Binding-site contacts:
Ligand atom CAN contacts residue LEU124 of chain 1.B at 3.1 Å (hydrophobic).
Ligand atom C8 contacts residue ALA74 of chain 1.B at 3.8 Å (hydrophobic).
Ligand atom N6 contacts residue PHE123 of chain 1.B at 3.7 Å.
Ligand atom N9 contacts residue GLU122 of chain 1.B at 3.6 Å.
Ligand atom N3 contacts residue LEU173 of chain 1.B at 3.7 Å.
Ligand atom CAO contacts residue GLN313 of chain 1.B at 3.5 Å.
Ligand atom CAP contacts residue GLN313 of chain 1.B at 3.2 Å.
Ligand atom CBA contacts residue SER183 of chain 1.B at 3.0 Å.
Ligand atom N6 contacts residue LEU124 of chain 1.B at 2.9 Å (h-bond).
Ligand atom CAE contacts residue GLY54 of chain 1.B at 3.6 Å.
Ligand atom N9 contacts residue LEU173 of chain 1.B at 3.7 Å.
Ligand atom CAO contacts residue GLU125 of chain 1.B at 3.6 Å.
Ligand atom CAE contacts residue GLU55 of chain 1.B at 3.4 Å.
Ligand atom N7 contacts residue PHE123 of chain 1.B at 3.5 Å.
Ligand atom C6 contacts residue LEU124 of chain 1.B at 3.8 Å (hydrophobic).
Ligand atom CAM contacts residue LEU124 of chain 1.B at 3.4 Å (hydrophobic).
Ligand atom CAZ contacts residue VAL105 of chain 1.B at 4.0 Å (hydrophobic).
Ligand atom CAM contacts residue ILE53 of chain 1.B at 4.0 Å (hydrophobic).
Ligand atom CAS contacts residue ILE53 of chain 1.B at 3.7 Å (hydrophobic).
Ligand atom C8 contacts residue PHE123 of chain 1.B at 3.6 Å (hydrophobic).
Ligand atom CAO contacts residue GLY127 of chain 1.B at 3.5 Å.
Ligand atom C8 contacts residue LEU124 of chain 1.B at 3.3 Å (hydrophobic).
Ligand atom CAF contacts residue VAL61 of chain 1.B at 3.8 Å (hydrophobic).
Ligand atom C8 contacts residue GLU122 of chain 1.B at 2.8 Å.
Ligand atom CL1 contacts residue ILE53 of chain 1.B at 3.5 Å.
Ligand atom C5 contacts residue LEU173 of chain 1.B at 3.9 Å (hydrophobic).
Ligand atom CAN contacts residue GLY127 of chain 1.B at 3.5 Å.
Ligand atom N7 contacts residue GLU122 of chain 1.B at 3.8 Å.
Ligand atom NAB contacts residue ALA128 of chain 1.B at 3.8 Å.
Ligand atom CAZ contacts residue GLU122 of chain 1.B at 3.7 Å.
Ligand atom CBA contacts residue MET121 of chain 1.B at 3.2 Å (hydrophobic).
Ligand atom N7 contacts residue LEU124 of chain 1.B at 2.9 Å (h-bond).
Ligand atom N6 contacts residue ILE53 of chain 1.B at 4.0 Å.
Ligand atom CBA contacts residue VAL105 of chain 1.B at 3.8 Å (hydrophobic).
Ligand atom CAZ contacts residue MET121 of chain 1.B at 2.7 Å (hydrophobic).
Ligand atom NAB contacts residue LEU173 of chain 1.B at 4.0 Å.
Ligand atom CAN contacts residue GLU125 of chain 1.B at 3.7 Å.
Ligand atom CBA contacts residue LEU173 of chain 1.B at 3.5 Å (hydrophobic).
Ligand atom C5 contacts residue LEU124 of chain 1.B at 4.0 Å (hydrophobic).
Ligand atom C4 contacts residue LEU173 of chain 1.B at 3.5 Å (hydrophobic).

Sequence of chain 1.B:
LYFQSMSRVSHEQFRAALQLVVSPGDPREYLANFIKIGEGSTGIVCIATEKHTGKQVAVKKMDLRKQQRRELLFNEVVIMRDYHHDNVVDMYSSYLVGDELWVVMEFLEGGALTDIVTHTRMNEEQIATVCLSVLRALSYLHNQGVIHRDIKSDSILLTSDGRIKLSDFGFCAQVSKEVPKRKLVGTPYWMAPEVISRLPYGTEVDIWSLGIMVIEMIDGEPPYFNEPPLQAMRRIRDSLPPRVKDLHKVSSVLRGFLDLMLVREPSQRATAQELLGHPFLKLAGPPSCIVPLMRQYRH

A protein and the small-molecule ligand that binds it are described below.
Small molecule (SMILES): CCn1cnc2c(Nc3cccc(Cl)c3)nc(N[C@@H]3CCCC[C@H]3N)nc21